Sequence of chain 1.D:
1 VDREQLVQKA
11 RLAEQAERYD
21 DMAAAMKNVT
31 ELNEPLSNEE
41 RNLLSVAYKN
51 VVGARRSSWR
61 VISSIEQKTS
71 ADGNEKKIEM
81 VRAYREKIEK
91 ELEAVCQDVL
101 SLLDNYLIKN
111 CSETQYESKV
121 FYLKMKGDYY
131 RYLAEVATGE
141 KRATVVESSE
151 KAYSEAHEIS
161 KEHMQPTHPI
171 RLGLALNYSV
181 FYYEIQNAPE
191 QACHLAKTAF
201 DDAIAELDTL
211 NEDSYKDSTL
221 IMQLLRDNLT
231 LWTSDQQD

Binding-site contacts:
Ligand atom O3 contacts residue ARG131 of chain 1.D at 2.8 Å (salt-bridge).
Ligand atom C7 contacts residue SER10 of chain 1.H at 3.7 Å.
Ligand atom N2 contacts residue LYS49 of chain 1.D at 3.3 Å (salt-bridge).
Ligand atom C6 contacts residue ARG56 of chain 1.D at 3.4 Å.
Ligand atom C7 contacts residue TYR132 of chain 1.D at 3.7 Å (hydrophobic).
Ligand atom O4 contacts residue GLU135 of chain 1.D at 3.5 Å (salt-bridge).
Ligand atom C4 contacts residue TYR132 of chain 1.D at 3.9 Å (hydrophobic).
Ligand atom N2 contacts residue SER10 of chain 1.H at 2.7 Å (h-bond).
Ligand atom O7 contacts residue GLN11 of chain 1.H at 3.5 Å (h-bond).
Ligand atom O7 contacts residue SER10 of chain 1.H at 3.9 Å.
Ligand atom C6 contacts residue PRO8 of chain 1.H at 3.7 Å (hydrophobic).
Ligand atom C3 contacts residue ARG56 of chain 1.D at 3.6 Å.
Ligand atom C2 contacts residue SER10 of chain 1.H at 2.3 Å.
Ligand atom O3 contacts residue TYR132 of chain 1.D at 2.7 Å (h-bond).
Ligand atom C8 contacts residue ALA12 of chain 1.H at 3.0 Å (hydrophobic).
Ligand atom O4 contacts residue ARG131 of chain 1.D at 3.0 Å (salt-bridge).
Ligand atom O4 contacts residue ARG56 of chain 1.D at 2.8 Å (salt-bridge).
Ligand atom C6 contacts residue GLU184 of chain 1.D at 3.8 Å.
Ligand atom O6 contacts residue VAL180 of chain 1.D at 3.3 Å.
Ligand atom C8 contacts residue LYS49 of chain 1.D at 3.4 Å.
Ligand atom C8 contacts residue GLN11 of chain 1.H at 3.2 Å.
Ligand atom O5 contacts residue PRO8 of chain 1.H at 3.3 Å (h-bond).
Ligand atom O6 contacts residue GLU184 of chain 1.D at 3.3 Å (salt-bridge).
Ligand atom C3 contacts residue TYR132 of chain 1.D at 3.4 Å (hydrophobic).
Ligand atom C7 contacts residue ASN177 of chain 1.D at 3.6 Å.
Ligand atom C3 contacts residue ARG131 of chain 1.D at 3.6 Å.
Ligand atom C7 contacts residue LYS49 of chain 1.D at 3.9 Å.
Ligand atom O7 contacts residue TYR132 of chain 1.D at 3.8 Å.
Ligand atom O6 contacts residue ARG131 of chain 1.D at 2.8 Å (salt-bridge).
Ligand atom O7 contacts residue ASN177 of chain 1.D at 2.6 Å (h-bond).
Ligand atom C4 contacts residue ARG131 of chain 1.D at 3.1 Å.
Ligand atom C7 contacts residue GLN11 of chain 1.H at 3.5 Å.
Ligand atom O4 contacts residue TYR132 of chain 1.D at 3.1 Å.
Ligand atom C3 contacts residue SER10 of chain 1.H at 3.7 Å.
Ligand atom O5 contacts residue SER10 of chain 1.H at 2.4 Å (h-bond).
Ligand atom C5 contacts residue SER10 of chain 1.H at 3.7 Å.
Ligand atom O7 contacts residue ASP128 of chain 1.D at 3.9 Å.
Ligand atom C1 contacts residue SER10 of chain 1.H at 1.4 Å.
Ligand atom C4 contacts residue ARG56 of chain 1.D at 3.6 Å.
Ligand atom C5 contacts residue ARG56 of chain 1.D at 3.3 Å.

A small-molecule ligand and the protein it binds are described below.
Small molecule (SMILES): CC(=O)N[C@@H]1[C@@H](O)[C@H](O)[C@@H](CO)O[C@H]1O

Sequence of chain 1.H:
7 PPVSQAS